Sequence of chain 1.B:
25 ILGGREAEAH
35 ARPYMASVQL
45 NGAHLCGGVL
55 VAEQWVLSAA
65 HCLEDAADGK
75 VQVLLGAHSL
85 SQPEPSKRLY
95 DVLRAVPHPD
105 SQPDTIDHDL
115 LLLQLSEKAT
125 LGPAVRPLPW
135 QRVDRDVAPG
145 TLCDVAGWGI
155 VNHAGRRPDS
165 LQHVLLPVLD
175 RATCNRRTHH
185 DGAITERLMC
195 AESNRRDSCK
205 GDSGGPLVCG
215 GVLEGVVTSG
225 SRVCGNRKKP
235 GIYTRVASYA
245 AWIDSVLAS

This protein binds this small molecule.
Small molecule (SMILES): N[C@H](CO)c1cccc(-c2cccc(COc3ccccc3CC(=O)O)c2)c1

Binding-site contacts:
Ligand atom O18 contacts residue HIS65 of chain 1.B at 2.7 Å (h-bond).
Ligand atom C24 contacts residue SER207 of chain 1.B at 3.5 Å.
Ligand atom C21 contacts residue SER223 of chain 1.B at 3.6 Å.
Ligand atom C7 contacts residue LYS204 of chain 1.B at 3.5 Å.
Ligand atom O19 contacts residue SER207 of chain 1.B at 3.0 Å (h-bond).
Ligand atom C14 contacts residue CYS50 of chain 1.B at 3.7 Å (hydrophobic).
Ligand atom O28 contacts residue ILE236 of chain 1.B at 2.8 Å (h-bond).
Ligand atom O28 contacts residue GLY235 of chain 1.B at 3.4 Å.
Ligand atom C16 contacts residue GLY205 of chain 1.B at 3.5 Å.
Ligand atom C25 contacts residue SER202 of chain 1.B at 3.6 Å.
Ligand atom N26 contacts residue ASP201 of chain 1.B at 3.1 Å (salt-bridge).
Ligand atom C15 contacts residue HIS65 of chain 1.B at 3.7 Å.
Ligand atom C27 contacts residue SER223 of chain 1.B at 3.4 Å.
Ligand atom O18 contacts residue SER207 of chain 1.B at 2.7 Å (h-bond).
Ligand atom C25 contacts residue VAL227 of chain 1.B at 3.7 Å (hydrophobic).
Ligand atom C16 contacts residue LEU49 of chain 1.B at 3.7 Å (hydrophobic).
Ligand atom C22 contacts residue THR222 of chain 1.B at 3.2 Å.
Ligand atom O19 contacts residue ASP206 of chain 1.B at 3.2 Å (salt-bridge).
Ligand atom C17 contacts residue SER207 of chain 1.B at 3.3 Å.
Ligand atom C23 contacts residue THR222 of chain 1.B at 3.5 Å.
Ligand atom N26 contacts residue SER202 of chain 1.B at 2.8 Å (h-bond).
Ligand atom C24 contacts residue CYS203 of chain 1.B at 3.4 Å (hydrophobic).
Ligand atom C27 contacts residue THR222 of chain 1.B at 3.7 Å.
Ligand atom C6 contacts residue ARG226 of chain 1.B at 3.5 Å.
Ligand atom C2 contacts residue LYS204 of chain 1.B at 3.6 Å.
Ligand atom O28 contacts residue THR222 of chain 1.B at 2.9 Å (h-bond).
Ligand atom O19 contacts residue GLY205 of chain 1.B at 2.7 Å (h-bond).
Ligand atom C3 contacts residue SER223 of chain 1.B at 3.7 Å.
Ligand atom C17 contacts residue GLY205 of chain 1.B at 3.4 Å.
Ligand atom C23 contacts residue SER207 of chain 1.B at 3.4 Å.
Ligand atom C13 contacts residue HIS65 of chain 1.B at 3.6 Å.
Ligand atom C21 contacts residue SER202 of chain 1.B at 3.7 Å.
Ligand atom C22 contacts residue SER202 of chain 1.B at 3.6 Å.
Ligand atom O9 contacts residue LYS204 of chain 1.B at 3.4 Å.
Ligand atom C24 contacts residue LYS204 of chain 1.B at 3.5 Å.
Ligand atom C1 contacts residue ARG226 of chain 1.B at 3.6 Å.
Ligand atom C23 contacts residue CYS203 of chain 1.B at 3.4 Å (hydrophobic).
Ligand atom C4 contacts residue LYS204 of chain 1.B at 3.7 Å.
Ligand atom O19 contacts residue LYS204 of chain 1.B at 3.6 Å.
Ligand atom C20 contacts residue SER223 of chain 1.B at 3.2 Å.